Sequence of chain 1.L:
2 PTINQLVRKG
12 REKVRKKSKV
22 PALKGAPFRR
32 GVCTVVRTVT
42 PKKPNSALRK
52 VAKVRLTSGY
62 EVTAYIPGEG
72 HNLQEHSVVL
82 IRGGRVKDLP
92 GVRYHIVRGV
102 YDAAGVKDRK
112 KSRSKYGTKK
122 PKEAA

Sequence of chain 1.Y:
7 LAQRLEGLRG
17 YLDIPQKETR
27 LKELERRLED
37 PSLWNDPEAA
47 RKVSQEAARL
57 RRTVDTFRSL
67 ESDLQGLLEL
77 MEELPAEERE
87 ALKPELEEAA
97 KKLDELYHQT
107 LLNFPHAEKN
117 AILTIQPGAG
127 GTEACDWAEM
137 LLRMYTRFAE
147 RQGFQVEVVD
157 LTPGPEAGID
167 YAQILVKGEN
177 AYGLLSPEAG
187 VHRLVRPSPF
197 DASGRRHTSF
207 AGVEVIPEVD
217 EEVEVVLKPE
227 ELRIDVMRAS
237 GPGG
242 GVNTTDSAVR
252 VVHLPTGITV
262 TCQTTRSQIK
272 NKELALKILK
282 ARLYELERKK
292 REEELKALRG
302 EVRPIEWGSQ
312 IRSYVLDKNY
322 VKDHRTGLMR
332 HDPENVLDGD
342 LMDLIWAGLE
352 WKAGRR

Binding-site contacts:
Ligand atom C6 contacts residue HIS203 of chain 1.Y at 3.0 Å.
Ligand atom C4 contacts residue GLY126 of chain 1.Y at 3.6 Å.
Ligand atom C4 contacts residue GLU129 of chain 1.Y at 3.9 Å.
Ligand atom O3' contacts residue ARG201 of chain 1.Y at 3.0 Å.
Ligand atom C2 contacts residue GLY126 of chain 1.Y at 3.6 Å.
Ligand atom N3 contacts residue THR204 of chain 1.Y at 3.9 Å.
Ligand atom C6 contacts residue SER194 of chain 1.Y at 3.8 Å.
Ligand atom C5 contacts residue ARG202 of chain 1.Y at 3.0 Å.
Ligand atom N1 contacts residue THR204 of chain 1.Y at 3.8 Å.
Ligand atom N1 contacts residue ARG202 of chain 1.Y at 3.2 Å.
Ligand atom C6 contacts residue GLU129 of chain 1.Y at 3.4 Å.
Ligand atom C2 contacts residue THR204 of chain 1.Y at 3.0 Å.
Ligand atom C6 contacts residue ARG202 of chain 1.Y at 3.5 Å.
Ligand atom N1 contacts residue GLU129 of chain 1.Y at 3.2 Å (salt-bridge).
Ligand atom O4 contacts residue GLY126 of chain 1.Y at 3.5 Å (h-bond).
Ligand atom N6 contacts residue VAL191 of chain 1.Y at 3.6 Å.
Ligand atom O6 contacts residue GLU129 of chain 1.Y at 2.8 Å (salt-bridge).
Ligand atom C4 contacts residue THR128 of chain 1.Y at 3.7 Å.
Ligand atom O4 contacts residue GLU129 of chain 1.Y at 3.0 Å (salt-bridge).
Ligand atom N2 contacts residue THR204 of chain 1.Y at 1.7 Å (h-bond).
Ligand atom N7 contacts residue ARG202 of chain 1.Y at 3.4 Å (salt-bridge).
Ligand atom C2 contacts residue HIS203 of chain 1.Y at 3.7 Å.
Ligand atom N6 contacts residue THR204 of chain 1.Y at 2.8 Å (h-bond).
Ligand atom C5 contacts residue THR128 of chain 1.Y at 3.8 Å.
Ligand atom C8 contacts residue ARG202 of chain 1.Y at 3.6 Å.
Ligand atom C2 contacts residue ARG202 of chain 1.Y at 3.4 Å.
Ligand atom O4 contacts residue THR128 of chain 1.Y at 3.5 Å.
Ligand atom C3' contacts residue HIS203 of chain 1.Y at 3.8 Å.
Ligand atom N3 contacts residue GLY126 of chain 1.Y at 2.9 Å (h-bond).
Ligand atom O6 contacts residue HIS203 of chain 1.Y at 3.2 Å (h-bond).
Ligand atom N2 contacts residue SER205 of chain 1.Y at 3.8 Å.
Ligand atom C5 contacts residue HIS203 of chain 1.Y at 3.3 Å.
Ligand atom N1 contacts residue HIS203 of chain 1.Y at 3.3 Å.
Ligand atom N7 contacts residue HIS203 of chain 1.Y at 3.5 Å.
Ligand atom N9 contacts residue ARG202 of chain 1.Y at 3.4 Å (salt-bridge).
Ligand atom O2 contacts residue GLY126 of chain 1.Y at 3.6 Å.
Ligand atom N3 contacts residue ARG202 of chain 1.Y at 3.6 Å (salt-bridge).
Ligand atom C4 contacts residue ARG202 of chain 1.Y at 3.1 Å.
Ligand atom O3' contacts residue HIS203 of chain 1.Y at 3.7 Å.
Ligand atom O6 contacts residue SER194 of chain 1.Y at 2.7 Å (h-bond).

This protein binds this small molecule.
Small molecule (SMILES): Nc1ccn([C@@H]2O[C@H](CO[P](=O)(O)O[C@H]3[C@@H](O)[C@H](n4ccc(=O)[nH]c4=O)O[C@@H]3CO[P](=O)(O)O[C@H]3[C@@H](O)[C@H](n4ccc(=O)[nH]c4=O)O[C@@H]3CO[P](=O)(O)O[C@H]3[C@@H](O)[C@H](n4cnc5c(N)ncnc54)O[C@@H]3CO[P](=O)(O)O[C@H]3[C@@H](O)[C@H](n4cnc5c(N)ncnc54)O[C@@H]3CO)[C@@H](O[P](=O)(O)OC[C@H]3O[C@@H](n4ccc(=O)[nH]c4=O)[C@H](O)[C@@H]3O[P](=O)(O)OC[C@H]3O[C@@H](n4cnc5c(=O)nc(N)[nH]c54)[C@H](O)[C@@H]3O[P](=O)(O)OC[C@H]3O[C@@H](n4cnc5c(N)ncnc54)[C@H](O)[C@@H]3O)[C@H]2O)c(=O)n1